This protein binds this small molecule.
Small molecule (SMILES): C=C[C@H](C)[C@H](NC(=O)[C@H](CC(N)=O)NC(=O)[C@H](CC(C)C)NC(=O)[C@@H](N)CC(N)=O)C(=O)O

Binding-site contacts:
Ligand atom CG contacts residue GLY71 of chain 1.A at 4.0 Å.
Ligand atom CG2 contacts residue LLP42 of chain 1.A at 3.4 Å.
Ligand atom ND2 contacts residue GLN227 of chain 1.A at 3.6 Å.
Ligand atom CG contacts residue HIS224 of chain 1.A at 3.7 Å.
Ligand atom CB contacts residue GLY230 of chain 1.A at 3.5 Å.
Ligand atom O contacts residue ASN72 of chain 1.A at 3.1 Å (h-bond).
Ligand atom O contacts residue ALA231 of chain 1.A at 3.5 Å.
Ligand atom OD1 contacts residue THR69 of chain 1.A at 3.4 Å.
Ligand atom O contacts residue THR73 of chain 1.A at 3.0 Å (h-bond).
Ligand atom ND2 contacts residue GLY71 of chain 1.A at 3.8 Å.
Ligand atom OXT contacts residue GLN143 of chain 1.A at 2.8 Å (h-bond).
Ligand atom CG2 contacts residue GLY228 of chain 1.A at 3.9 Å.
Ligand atom OD1 contacts residue ALA68 of chain 1.A at 3.7 Å.
Ligand atom CG1 contacts residue GLY228 of chain 1.A at 3.8 Å.
Ligand atom OD1 contacts residue GLY71 of chain 1.A at 3.8 Å.
Ligand atom O contacts residue PHE144 of chain 1.A at 3.9 Å.
Ligand atom CA contacts residue MET120 of chain 1.A at 3.9 Å (hydrophobic).
Ligand atom O contacts residue THR69 of chain 1.A at 3.9 Å.
Ligand atom OXT contacts residue THR73 of chain 1.A at 3.4 Å.
Ligand atom ND2 contacts residue HIS224 of chain 1.A at 3.9 Å.
Ligand atom CD2 contacts residue ALA231 of chain 1.A at 3.8 Å (hydrophobic).
Ligand atom ND2 contacts residue SER70 of chain 1.A at 3.1 Å (h-bond).
Ligand atom CG contacts residue SER70 of chain 1.A at 3.8 Å.
Ligand atom O contacts residue GLN227 of chain 1.A at 3.0 Å (h-bond).
Ligand atom CB contacts residue MET120 of chain 1.A at 3.8 Å (hydrophobic).
Ligand atom C contacts residue THR69 of chain 1.A at 3.6 Å.
Ligand atom C contacts residue THR73 of chain 1.A at 3.8 Å.
Ligand atom OD1 contacts residue SER70 of chain 1.A at 3.0 Å (h-bond).
Ligand atom OD1 contacts residue HIS224 of chain 1.A at 3.9 Å.
Ligand atom CD1 contacts residue PHE144 of chain 1.A at 4.0 Å (hydrophobic).
Ligand atom CD1 contacts residue GLY228 of chain 1.A at 3.7 Å.
Ligand atom C contacts residue GLN227 of chain 1.A at 3.8 Å.
Ligand atom ND2 contacts residue MET96 of chain 1.A at 3.7 Å.
Ligand atom OD1 contacts residue MET120 of chain 1.A at 3.3 Å.
Ligand atom O contacts residue GLY71 of chain 1.A at 3.8 Å.
Ligand atom O contacts residue GLY71 of chain 1.A at 3.7 Å.
Ligand atom CG contacts residue MET120 of chain 1.A at 3.7 Å (hydrophobic).
Ligand atom OXT contacts residue THR69 of chain 1.A at 2.7 Å (h-bond).
Ligand atom CD2 contacts residue PHE233 of chain 1.A at 3.5 Å (hydrophobic).
Ligand atom C contacts residue GLN143 of chain 1.A at 3.8 Å.

Sequence of chain 1.A:
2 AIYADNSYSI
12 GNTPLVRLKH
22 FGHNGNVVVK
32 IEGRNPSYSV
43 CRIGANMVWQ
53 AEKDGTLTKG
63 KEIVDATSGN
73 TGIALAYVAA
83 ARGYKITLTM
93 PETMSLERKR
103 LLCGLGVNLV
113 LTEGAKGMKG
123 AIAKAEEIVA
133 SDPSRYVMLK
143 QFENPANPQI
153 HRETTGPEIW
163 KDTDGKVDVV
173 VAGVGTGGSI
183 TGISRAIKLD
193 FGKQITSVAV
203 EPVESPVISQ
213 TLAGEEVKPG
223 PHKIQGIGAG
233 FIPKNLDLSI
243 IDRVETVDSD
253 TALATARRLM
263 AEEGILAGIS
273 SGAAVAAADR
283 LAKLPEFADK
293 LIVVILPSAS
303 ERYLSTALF